Binding-site contacts:
Ligand atom O4 contacts residue ASP304 of chain 2.B at 3.4 Å (salt-bridge).
Ligand atom O7 contacts residue GLN76 of chain 2.B at 2.6 Å (h-bond).
Ligand atom O1 contacts residue ASP358 of chain 2.B at 2.7 Å (salt-bridge).
Ligand atom C4 contacts residue TRP166 of chain 2.B at 3.6 Å (hydrophobic).
Ligand atom N contacts residue GLN76 of chain 2.B at 3.8 Å.
Ligand atom O5 contacts residue ASP304 of chain 2.B at 2.9 Å (salt-bridge).
Ligand atom C2 contacts residue CYS339 of chain 2.B at 3.7 Å (hydrophobic).
Ligand atom O8 contacts residue THR376 of chain 2.B at 3.6 Å (h-bond).
Ligand atom O2 contacts residue ARG354 of chain 2.B at 3.0 Å (salt-bridge).
Ligand atom O3 contacts residue TYR167 of chain 2.B at 2.9 Å (h-bond).
Ligand atom O6 contacts residue TRP166 of chain 2.B at 3.4 Å.
Ligand atom O8 contacts residue GLY377 of chain 2.B at 3.6 Å.
Ligand atom C1 contacts residue ASP304 of chain 2.B at 3.4 Å.
Ligand atom C5 contacts residue TRP166 of chain 2.B at 3.5 Å (hydrophobic).
Ligand atom C1 contacts residue TRP53 of chain 2.B at 3.7 Å (hydrophobic).
Ligand atom O4 contacts residue LYS302 of chain 2.B at 3.3 Å (salt-bridge).
Ligand atom O5 contacts residue PHE305 of chain 2.B at 3.6 Å.
Ligand atom O6 contacts residue ASP197 of chain 2.B at 2.9 Å (salt-bridge).
Ligand atom O4 contacts residue TRP233 of chain 2.B at 3.3 Å (h-bond).
Ligand atom C2 contacts residue ASP358 of chain 2.B at 3.4 Å.
Ligand atom O6 contacts residue TRP268 of chain 2.B at 3.7 Å.
Ligand atom C6 contacts residue TRP166 of chain 2.B at 3.5 Å (hydrophobic).
Ligand atom O3 contacts residue LYS302 of chain 2.B at 2.8 Å (salt-bridge).
Ligand atom C4 contacts residue ASP196 of chain 2.B at 3.4 Å.
Ligand atom C3 contacts residue TYR167 of chain 2.B at 3.6 Å (hydrophobic).
Ligand atom O4 contacts residue ASP196 of chain 2.B at 2.7 Å (salt-bridge).
Ligand atom C13 contacts residue ASP358 of chain 2.B at 3.0 Å.
Ligand atom C6 contacts residue ASP196 of chain 2.B at 3.5 Å.
Ligand atom C6 contacts residue ASP197 of chain 2.B at 3.4 Å.
Ligand atom O3 contacts residue ARG354 of chain 2.B at 3.3 Å (salt-bridge).
Ligand atom C3 contacts residue ASP358 of chain 2.B at 3.6 Å.
Ligand atom O7 contacts residue ARG368 of chain 2.B at 3.7 Å.
Ligand atom O2 contacts residue ASP358 of chain 2.B at 2.5 Å (salt-bridge).
Ligand atom N contacts residue ARG368 of chain 2.B at 3.5 Å (salt-bridge).
Ligand atom C2 contacts residue ASP304 of chain 2.B at 3.4 Å.
Ligand atom O8 contacts residue ARG368 of chain 2.B at 2.5 Å (salt-bridge).
Ligand atom C12 contacts residue ASP358 of chain 2.B at 3.0 Å.
Ligand atom O8 contacts residue PRO378 of chain 2.B at 3.5 Å.
Ligand atom O2 contacts residue CYS339 of chain 2.B at 3.2 Å (h-bond).
Ligand atom O2 contacts residue TRP53 of chain 2.B at 3.4 Å (h-bond).

Sequence of chain 2.B:
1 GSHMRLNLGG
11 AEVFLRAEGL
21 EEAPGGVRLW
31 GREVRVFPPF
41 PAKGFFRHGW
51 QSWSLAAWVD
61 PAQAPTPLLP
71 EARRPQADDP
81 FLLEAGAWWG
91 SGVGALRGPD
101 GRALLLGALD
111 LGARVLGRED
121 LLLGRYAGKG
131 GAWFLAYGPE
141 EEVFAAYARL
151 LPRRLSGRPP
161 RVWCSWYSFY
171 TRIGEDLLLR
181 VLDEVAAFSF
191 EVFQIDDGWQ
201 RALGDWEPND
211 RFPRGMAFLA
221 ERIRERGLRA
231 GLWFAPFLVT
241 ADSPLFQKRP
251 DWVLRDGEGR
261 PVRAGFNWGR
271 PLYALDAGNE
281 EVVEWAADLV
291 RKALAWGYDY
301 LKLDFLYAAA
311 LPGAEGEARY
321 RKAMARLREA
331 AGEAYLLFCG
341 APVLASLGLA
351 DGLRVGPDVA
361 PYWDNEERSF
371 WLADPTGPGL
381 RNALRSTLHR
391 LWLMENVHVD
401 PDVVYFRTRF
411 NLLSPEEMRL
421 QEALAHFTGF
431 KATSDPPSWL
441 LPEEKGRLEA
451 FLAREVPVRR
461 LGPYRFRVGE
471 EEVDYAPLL

A protein and the small-molecule ligand that binds it are described below.
Small molecule (SMILES): O=[N+]([O-])c1ccc(O[C@H]2O[C@H](CO)[C@H](O)[C@H](O)[C@H]2O)cc1